Sequence of chain 1.C:
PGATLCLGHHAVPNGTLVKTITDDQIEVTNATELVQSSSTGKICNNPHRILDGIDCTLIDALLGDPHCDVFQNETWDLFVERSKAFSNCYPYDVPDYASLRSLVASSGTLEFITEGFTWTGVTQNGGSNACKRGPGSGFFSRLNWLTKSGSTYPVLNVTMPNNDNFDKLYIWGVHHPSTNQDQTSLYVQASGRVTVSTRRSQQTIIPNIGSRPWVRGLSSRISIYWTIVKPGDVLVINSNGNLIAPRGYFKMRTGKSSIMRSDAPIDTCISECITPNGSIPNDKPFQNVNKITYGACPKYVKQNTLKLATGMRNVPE

Binding-site contacts:
Ligand atom C5 contacts residue ASN75 of chain 1.C at 3.5 Å.
Ligand atom C1 contacts residue PHE114 of chain 1.C at 3.7 Å (hydrophobic).
Ligand atom C7 contacts residue ASN75 of chain 1.C at 3.2 Å.
Ligand atom O5 contacts residue GLU113 of chain 1.C at 4.1 Å.
Ligand atom C2 contacts residue ASN75 of chain 1.C at 2.4 Å.
Ligand atom N2 contacts residue ASN75 of chain 1.C at 2.9 Å (h-bond).
Ligand atom C4 contacts residue ASN75 of chain 1.C at 4.2 Å.
Ligand atom O4 contacts residue PHE114 of chain 1.C at 4.4 Å.
Ligand atom O5 contacts residue PHE114 of chain 1.C at 4.0 Å.
Ligand atom O7 contacts residue ASN75 of chain 1.C at 3.2 Å (h-bond).
Ligand atom C3 contacts residue PHE114 of chain 1.C at 4.5 Å (hydrophobic).
Ligand atom C3 contacts residue ASN75 of chain 1.C at 3.7 Å.
Ligand atom C8 contacts residue GLN74 of chain 1.C at 3.1 Å.
Ligand atom C6 contacts residue ASN75 of chain 1.C at 3.8 Å.
Ligand atom C8 contacts residue ASN75 of chain 1.C at 4.4 Å.
Ligand atom O5 contacts residue ASN75 of chain 1.C at 2.4 Å (h-bond).
Ligand atom C1 contacts residue ASN75 of chain 1.C at 1.4 Å.

The small molecule below binds the protein below.
Small molecule (SMILES): CC(=O)N[C@@H]1[C@@H](O)[C@H](O)[C@@H](CO)O[C@H]1O